Binding-site contacts:
Ligand atom N1 contacts residue HIS161 of chain 1.K at 3.2 Å (h-bond).
Ligand atom C12 contacts residue PHE178 of chain 1.L at 3.7 Å (hydrophobic).
Ligand atom C5 contacts residue GLY150 of chain 1.K at 3.4 Å.
Ligand atom S contacts residue MET131 of chain 1.L at 3.4 Å (h-bond).
Ligand atom C3 contacts residue PHE236 of chain 1.L at 3.1 Å (hydrophobic).
Ligand atom O1 contacts residue LEU230 of chain 1.L at 3.6 Å.
Ligand atom N3 contacts residue FAD1 of chain 1.HA at 3.5 Å (h-bond).
Ligand atom C10 contacts residue FAD1 of chain 1.HA at 3.7 Å.
Ligand atom C11 contacts residue PHE178 of chain 1.L at 3.7 Å (hydrophobic).
Ligand atom O contacts residue HIS161 of chain 1.K at 3.0 Å (h-bond).
Ligand atom O3 contacts residue GLY150 of chain 1.K at 3.6 Å.
Ligand atom O1 contacts residue MET131 of chain 1.L at 1.3 Å.
Ligand atom N2 contacts residue MET131 of chain 1.L at 1.4 Å.
Ligand atom N1 contacts residue MET131 of chain 1.L at 3.6 Å (h-bond).
Ligand atom N1 contacts residue MET154 of chain 1.K at 3.0 Å (h-bond).
Ligand atom C3 contacts residue MET131 of chain 1.L at 2.2 Å (hydrophobic).
Ligand atom C1 contacts residue TYR128 of chain 1.L at 3.2 Å (hydrophobic).
Ligand atom O1 contacts residue PHE236 of chain 1.L at 3.1 Å.
Ligand atom C2 contacts residue HIS161 of chain 1.K at 3.7 Å.
Ligand atom O2 contacts residue TYR128 of chain 1.L at 2.9 Å (h-bond).
Ligand atom C2 contacts residue MET154 of chain 1.K at 3.3 Å (hydrophobic).
Ligand atom N3 contacts residue GLY149 of chain 1.K at 3.5 Å.
Ligand atom C2 contacts residue PHE236 of chain 1.L at 3.7 Å (hydrophobic).
Ligand atom C13 contacts residue FAD1 of chain 1.HA at 3.2 Å.
Ligand atom O1 contacts residue ILE160 of chain 1.K at 3.1 Å.
Ligand atom C12 contacts residue FAD1 of chain 1.HA at 3.1 Å.
Ligand atom O2 contacts residue PHE236 of chain 1.L at 3.0 Å.
Ligand atom S contacts residue TYR128 of chain 1.L at 1.8 Å.
Ligand atom N2 contacts residue PHE236 of chain 1.L at 2.8 Å.
Ligand atom O3 contacts residue GLY149 of chain 1.K at 3.1 Å.
Ligand atom C11 contacts residue FAD1 of chain 1.HA at 3.4 Å.
Ligand atom C2 contacts residue MET131 of chain 1.L at 2.9 Å (hydrophobic).
Ligand atom N contacts residue TYR128 of chain 1.L at 3.6 Å.
Ligand atom C11 contacts residue TRP105 of chain 1.K at 3.7 Å (hydrophobic).
Ligand atom O2 contacts residue MET131 of chain 1.L at 2.2 Å.
Ligand atom C5 contacts residue GLY149 of chain 1.K at 3.4 Å.
Ligand atom C1 contacts residue MET131 of chain 1.L at 3.1 Å (hydrophobic).
Ligand atom C3 contacts residue TYR128 of chain 1.L at 3.4 Å (hydrophobic).
Ligand atom C8 contacts residue FAD1 of chain 1.HA at 3.7 Å.
Ligand atom C6 contacts residue GLY149 of chain 1.K at 3.5 Å.

This small molecule binds to this protein.
Small molecule (SMILES): Cc1onc(-c2ccccc2)c1C(=O)Nc1ncc([N+](=O)[O-])s1

Sequence of chain 1.L:
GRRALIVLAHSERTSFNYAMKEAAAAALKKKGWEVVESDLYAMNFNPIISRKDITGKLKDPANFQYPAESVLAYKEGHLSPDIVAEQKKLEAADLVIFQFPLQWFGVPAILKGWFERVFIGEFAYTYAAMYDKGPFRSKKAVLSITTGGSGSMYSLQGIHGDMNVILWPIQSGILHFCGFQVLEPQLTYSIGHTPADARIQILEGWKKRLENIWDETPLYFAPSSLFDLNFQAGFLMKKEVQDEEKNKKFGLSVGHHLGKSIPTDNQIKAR

Sequence of chain 1.K:
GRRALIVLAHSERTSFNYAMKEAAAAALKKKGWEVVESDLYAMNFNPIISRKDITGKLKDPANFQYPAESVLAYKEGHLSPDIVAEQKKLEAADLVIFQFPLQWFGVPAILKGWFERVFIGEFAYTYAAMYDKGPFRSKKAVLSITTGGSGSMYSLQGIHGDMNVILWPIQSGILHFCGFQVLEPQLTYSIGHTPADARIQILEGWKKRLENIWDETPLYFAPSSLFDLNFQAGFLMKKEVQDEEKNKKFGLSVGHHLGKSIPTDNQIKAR